The small molecule below binds the protein below.
Small molecule (SMILES): O=P(O)(O)C(F)(F)c1ccc(C[C@](C/C=C/c2ccccc2)(c2nc3ccccc3s2)n2nnc3ccccc32)cc1

Sequence of chain 1.A:
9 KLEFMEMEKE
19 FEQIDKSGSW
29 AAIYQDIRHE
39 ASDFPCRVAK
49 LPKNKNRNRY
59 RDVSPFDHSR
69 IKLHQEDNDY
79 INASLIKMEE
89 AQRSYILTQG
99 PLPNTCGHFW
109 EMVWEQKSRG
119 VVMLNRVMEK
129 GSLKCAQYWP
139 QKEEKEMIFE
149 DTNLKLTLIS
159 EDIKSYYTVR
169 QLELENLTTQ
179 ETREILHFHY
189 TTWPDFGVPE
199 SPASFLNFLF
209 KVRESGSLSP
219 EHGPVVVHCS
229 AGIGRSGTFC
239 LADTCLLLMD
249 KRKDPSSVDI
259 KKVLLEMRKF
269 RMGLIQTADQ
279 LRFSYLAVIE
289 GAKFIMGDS

Binding-site contacts:
Ligand atom O43 contacts residue ARG233 of chain 1.A at 2.8 Å (salt-bridge).
Ligand atom F38 contacts residue PHE194 of chain 1.A at 3.5 Å.
Ligand atom C9A contacts residue ARG59 of chain 1.A at 3.4 Å.
Ligand atom O42 contacts residue SER228 of chain 1.A at 2.8 Å (h-bond).
Ligand atom F39 contacts residue GLN274 of chain 1.A at 3.5 Å.
Ligand atom O41 contacts residue ILE231 of chain 1.A at 3.1 Å (h-bond).
Ligand atom C5A contacts residue ALA229 of chain 1.A at 3.3 Å (hydrophobic).
Ligand atom O41 contacts residue GLY230 of chain 1.A at 3.5 Å (h-bond).
Ligand atom C4A contacts residue ALA229 of chain 1.A at 3.4 Å (hydrophobic).
Ligand atom N63 contacts residue ASP60 of chain 1.A at 3.0 Å (salt-bridge).
Ligand atom P40 contacts residue CYS227 of chain 1.A at 3.5 Å.
Ligand atom N62 contacts residue ASP60 of chain 1.A at 3.7 Å.
Ligand atom C2B contacts residue ASP60 of chain 1.A at 3.3 Å.
Ligand atom O42 contacts residue ALA229 of chain 1.A at 2.7 Å (h-bond).
Ligand atom O43 contacts residue CYS227 of chain 1.A at 3.4 Å (h-bond).
Ligand atom C33 contacts residue ALA229 of chain 1.A at 3.6 Å (hydrophobic).
Ligand atom N63 contacts residue ARG59 of chain 1.A at 3.6 Å (salt-bridge).
Ligand atom F39 contacts residue PHE194 of chain 1.A at 3.2 Å.
Ligand atom C7A contacts residue ASP60 of chain 1.A at 3.7 Å.
Ligand atom P40 contacts residue GLY232 of chain 1.A at 3.7 Å.
Ligand atom C5B contacts residue PHE194 of chain 1.A at 3.6 Å (hydrophobic).
Ligand atom C4B contacts residue TYR58 of chain 1.A at 3.5 Å (hydrophobic).
Ligand atom O41 contacts residue GLY232 of chain 1.A at 2.6 Å (h-bond).
Ligand atom C8A contacts residue ASP60 of chain 1.A at 3.6 Å.
Ligand atom C32 contacts residue TYR58 of chain 1.A at 3.5 Å (hydrophobic).
Ligand atom C1B contacts residue ASP60 of chain 1.A at 3.7 Å.
Ligand atom C8A contacts residue ARG59 of chain 1.A at 3.3 Å.
Ligand atom O43 contacts residue GLY232 of chain 1.A at 3.6 Å.
Ligand atom O41 contacts residue CYS227 of chain 1.A at 3.3 Å (h-bond).
Ligand atom C36 contacts residue PHE194 of chain 1.A at 3.4 Å (hydrophobic).
Ligand atom O41 contacts residue ALA229 of chain 1.A at 3.4 Å.
Ligand atom O42 contacts residue ARG233 of chain 1.A at 3.0 Å (salt-bridge).
Ligand atom O42 contacts residue CYS227 of chain 1.A at 3.3 Å (h-bond).
Ligand atom C1A contacts residue GLN274 of chain 1.A at 3.4 Å.
Ligand atom C58 contacts residue SER130 of chain 1.A at 3.7 Å.
Ligand atom P40 contacts residue ARG233 of chain 1.A at 3.6 Å.
Ligand atom N62 contacts residue TYR58 of chain 1.A at 3.2 Å.
Ligand atom C36 contacts residue ALA229 of chain 1.A at 3.5 Å (hydrophobic).
Ligand atom F38 contacts residue ARG233 of chain 1.A at 3.5 Å.
Ligand atom S52 contacts residue PHE194 of chain 1.A at 3.6 Å.